Sequence of chain 7.A:
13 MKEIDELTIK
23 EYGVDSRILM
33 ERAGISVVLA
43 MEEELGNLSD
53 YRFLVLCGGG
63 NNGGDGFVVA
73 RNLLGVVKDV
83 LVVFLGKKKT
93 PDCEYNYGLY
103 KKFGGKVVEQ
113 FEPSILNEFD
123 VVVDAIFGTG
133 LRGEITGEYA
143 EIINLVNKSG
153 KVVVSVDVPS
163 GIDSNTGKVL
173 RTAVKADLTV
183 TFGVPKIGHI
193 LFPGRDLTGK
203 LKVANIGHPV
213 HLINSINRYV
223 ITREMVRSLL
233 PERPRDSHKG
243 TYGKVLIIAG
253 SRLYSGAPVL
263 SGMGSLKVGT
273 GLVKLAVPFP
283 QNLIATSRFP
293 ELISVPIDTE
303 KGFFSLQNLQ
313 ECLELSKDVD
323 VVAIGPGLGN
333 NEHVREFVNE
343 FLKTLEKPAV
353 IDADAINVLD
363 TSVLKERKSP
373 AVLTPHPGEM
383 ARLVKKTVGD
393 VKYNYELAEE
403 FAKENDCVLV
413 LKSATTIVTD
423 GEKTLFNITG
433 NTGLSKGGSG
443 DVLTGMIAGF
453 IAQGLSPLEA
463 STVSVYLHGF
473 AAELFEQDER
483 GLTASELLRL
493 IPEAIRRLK

Binding-site contacts:
Ligand atom CG contacts residue VAL40 of chain 4.A at 3.8 Å (hydrophobic).
Ligand atom CH2 contacts residue ARG34 of chain 7.A at 3.5 Å.
Ligand atom CD2 contacts residue LEU41 of chain 7.A at 3.7 Å (hydrophobic).
Ligand atom CA contacts residue GLU44 of chain 4.A at 3.7 Å.
Ligand atom C contacts residue GLU44 of chain 4.A at 3.4 Å.
Ligand atom CD1 contacts residue ASN74 of chain 4.A at 3.8 Å.
Ligand atom CA contacts residue VAL205 of chain 7.A at 3.2 Å (hydrophobic).
Ligand atom NE1 contacts residue ASN74 of chain 4.A at 2.9 Å (h-bond).
Ligand atom CB contacts residue GLU44 of chain 4.A at 3.4 Å.
Ligand atom CZ2 contacts residue ASN207 of chain 7.A at 3.7 Å.
Ligand atom CZ2 contacts residue ASN74 of chain 4.A at 3.6 Å.
Ligand atom O contacts residue LYS204 of chain 7.A at 3.6 Å.
Ligand atom O contacts residue VAL205 of chain 7.A at 3.5 Å (h-bond).
Ligand atom CA contacts residue GLU44 of chain 4.A at 3.8 Å.
Ligand atom O contacts residue ALA206 of chain 7.A at 3.3 Å.
Ligand atom CZ2 contacts residue ARG34 of chain 7.A at 3.6 Å.
Ligand atom CE1 contacts residue SER38 of chain 7.A at 3.8 Å.
Ligand atom C contacts residue LEU203 of chain 7.A at 3.4 Å (hydrophobic).
Ligand atom N contacts residue ASN49 of chain 4.A at 3.3 Å.
Ligand atom CE2 contacts residue VAL40 of chain 4.A at 3.8 Å (hydrophobic).
Ligand atom O contacts residue VAL205 of chain 7.A at 2.9 Å (h-bond).
Ligand atom CZ contacts residue ALA42 of chain 7.A at 3.6 Å (hydrophobic).
Ligand atom N contacts residue GLU44 of chain 4.A at 2.9 Å (salt-bridge).
Ligand atom CE1 contacts residue ALA206 of chain 7.A at 3.8 Å (hydrophobic).
Ligand atom C contacts residue VAL205 of chain 7.A at 3.5 Å (hydrophobic).
Ligand atom CD2 contacts residue GLU45 of chain 7.A at 3.8 Å.
Ligand atom CE2 contacts residue ASN207 of chain 7.A at 3.5 Å.
Ligand atom CE2 contacts residue GLU45 of chain 7.A at 3.9 Å.
Ligand atom CZ contacts residue SER38 of chain 7.A at 3.3 Å.
Ligand atom NE1 contacts residue ASN207 of chain 7.A at 3.5 Å (h-bond).
Ligand atom N contacts residue GLU44 of chain 4.A at 3.1 Å (salt-bridge).
Ligand atom N contacts residue VAL205 of chain 7.A at 2.8 Å (h-bond).
Ligand atom CA contacts residue VAL205 of chain 7.A at 3.8 Å (hydrophobic).
Ligand atom CH2 contacts residue ILE37 of chain 4.A at 3.8 Å (hydrophobic).
Ligand atom CD1 contacts residue SER38 of chain 7.A at 3.5 Å.
Ligand atom CE3 contacts residue LEU41 of chain 4.A at 3.8 Å (hydrophobic).
Ligand atom CD1 contacts residue ASN207 of chain 7.A at 3.5 Å.
Ligand atom O contacts residue ASN207 of chain 7.A at 3.1 Å (h-bond).
Ligand atom O contacts residue ASN207 of chain 7.A at 2.8 Å (h-bond).
Ligand atom CD2 contacts residue VAL40 of chain 4.A at 3.7 Å (hydrophobic).

A protein and the small-molecule ligand that binds it are described below.
Small molecule (SMILES): CC(C)C[C@H](NC(=O)[C@H](CC1=c2ccccc2=NC1)NC(=O)[C@H](C)NC(=O)[C@H](C)N)C(=O)N[C@@H](Cc1ccccc1)C(=O)N[C@@H](CCC(=O)O)C(=O)N[C@@H](C)C=O

Sequence of chain 4.A:
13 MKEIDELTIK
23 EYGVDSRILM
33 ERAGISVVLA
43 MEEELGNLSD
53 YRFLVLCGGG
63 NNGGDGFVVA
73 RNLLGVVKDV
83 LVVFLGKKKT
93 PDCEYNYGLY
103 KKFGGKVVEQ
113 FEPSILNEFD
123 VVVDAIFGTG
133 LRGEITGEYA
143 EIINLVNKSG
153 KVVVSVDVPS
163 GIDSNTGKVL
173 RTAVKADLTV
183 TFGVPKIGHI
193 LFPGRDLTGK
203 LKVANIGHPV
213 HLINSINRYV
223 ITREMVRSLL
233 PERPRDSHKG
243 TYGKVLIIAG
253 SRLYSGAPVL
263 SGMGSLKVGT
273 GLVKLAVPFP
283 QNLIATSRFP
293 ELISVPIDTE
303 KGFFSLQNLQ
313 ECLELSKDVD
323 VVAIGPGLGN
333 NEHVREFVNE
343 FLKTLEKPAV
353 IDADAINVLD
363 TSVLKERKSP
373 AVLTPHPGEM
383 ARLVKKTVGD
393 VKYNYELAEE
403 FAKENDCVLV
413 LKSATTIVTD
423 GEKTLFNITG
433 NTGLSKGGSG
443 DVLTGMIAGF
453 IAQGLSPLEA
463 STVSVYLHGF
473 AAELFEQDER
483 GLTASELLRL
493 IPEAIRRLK